Sequence of chain 1.A:
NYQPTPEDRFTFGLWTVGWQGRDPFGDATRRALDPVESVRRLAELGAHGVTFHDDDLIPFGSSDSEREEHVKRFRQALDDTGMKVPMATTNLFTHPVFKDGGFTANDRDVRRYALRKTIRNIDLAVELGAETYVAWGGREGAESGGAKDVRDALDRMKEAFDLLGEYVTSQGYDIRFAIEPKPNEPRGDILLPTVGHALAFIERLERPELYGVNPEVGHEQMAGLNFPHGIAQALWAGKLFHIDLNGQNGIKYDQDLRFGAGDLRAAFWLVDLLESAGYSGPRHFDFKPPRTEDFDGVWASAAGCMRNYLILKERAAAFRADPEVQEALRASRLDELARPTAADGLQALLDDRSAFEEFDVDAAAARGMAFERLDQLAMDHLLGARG

A protein and the small-molecule ligand that binds it are described below.
Small molecule (SMILES): O[C@@H]1[C@@H](O)[C@@H](O)OC[C@H]1O

Binding-site contacts:
Ligand atom O4 contacts residue VAL134 of chain 1.A at 3.9 Å.
Ligand atom O1 contacts residue HIS53 of chain 1.A at 3.1 Å.
Ligand atom O3 contacts residue GLU180 of chain 1.A at 3.1 Å (salt-bridge).
Ligand atom C2 contacts residue ASP286 of chain 1.A at 3.3 Å.
Ligand atom C5 contacts residue PHE93 of chain 1.A at 3.8 Å (hydrophobic).
Ligand atom C4 contacts residue HIS53 of chain 1.A at 3.7 Å.
Ligand atom C5 contacts residue XLS1 of chain 1.B at 1.0 Å.
Ligand atom O1 contacts residue TRP15 of chain 1.A at 3.0 Å (h-bond).
Ligand atom O3 contacts residue ASP286 of chain 1.A at 2.7 Å (salt-bridge).
Ligand atom O2 contacts residue XLS1 of chain 1.B at 1.1 Å (h-bond).
Ligand atom O2 contacts residue ASP286 of chain 1.A at 2.5 Å (salt-bridge).
Ligand atom C4 contacts residue TRP136 of chain 1.A at 3.8 Å (hydrophobic).
Ligand atom O3 contacts residue XLS1 of chain 1.B at 0.6 Å (h-bond).
Ligand atom O3 contacts residue MN1 of chain 1.E at 2.3 Å.
Ligand atom O3 contacts residue ASP244 of chain 1.A at 3.1 Å (salt-bridge).
Ligand atom C1 contacts residue XLS1 of chain 1.B at 1.7 Å.
Ligand atom C3 contacts residue TRP15 of chain 1.A at 3.6 Å (hydrophobic).
Ligand atom O4 contacts residue HIS53 of chain 1.A at 3.7 Å.
Ligand atom C4 contacts residue GLU180 of chain 1.A at 3.8 Å.
Ligand atom O5 contacts residue PHE93 of chain 1.A at 3.3 Å.
Ligand atom O1 contacts residue XLS1 of chain 1.B at 2.3 Å (h-bond).
Ligand atom O2 contacts residue MN1 of chain 1.E at 3.5 Å.
Ligand atom O5 contacts residue HIS53 of chain 1.A at 3.0 Å (h-bond).
Ligand atom C3 contacts residue MN1 of chain 1.E at 3.5 Å.
Ligand atom O4 contacts residue XLS1 of chain 1.B at 1.1 Å.
Ligand atom C1 contacts residue TRP15 of chain 1.A at 4.0 Å (hydrophobic).
Ligand atom O5 contacts residue XLS1 of chain 1.B at 2.3 Å.
Ligand atom O4 contacts residue GLU180 of chain 1.A at 3.8 Å.
Ligand atom C5 contacts residue TRP136 of chain 1.A at 3.3 Å (hydrophobic).
Ligand atom C5 contacts residue HIS53 of chain 1.A at 3.0 Å.
Ligand atom C3 contacts residue ASP286 of chain 1.A at 3.4 Å.
Ligand atom O4 contacts residue THR89 of chain 1.A at 3.6 Å.
Ligand atom C2 contacts residue XLS1 of chain 1.B at 0.6 Å.
Ligand atom C2 contacts residue MN1 of chain 1.E at 3.7 Å.
Ligand atom C3 contacts residue XLS1 of chain 1.B at 1.3 Å.
Ligand atom C4 contacts residue XLS1 of chain 1.B at 0.5 Å.
Ligand atom C1 contacts residue HIS53 of chain 1.A at 3.6 Å.
Ligand atom O3 contacts residue TRP15 of chain 1.A at 4.0 Å.
Ligand atom O5 contacts residue TRP136 of chain 1.A at 3.4 Å.
Ligand atom O2 contacts residue TRP15 of chain 1.A at 3.7 Å.